The small molecule below binds the protein below.
Small molecule (SMILES): CC(=O)N[C@H]1[C@H](O[C@H]2[C@H](O)[C@@H](NC(C)=O)CO[C@@H]2CO)O[C@H](CO)[C@@H](O)[C@@H]1O

Sequence of chain 1.B:
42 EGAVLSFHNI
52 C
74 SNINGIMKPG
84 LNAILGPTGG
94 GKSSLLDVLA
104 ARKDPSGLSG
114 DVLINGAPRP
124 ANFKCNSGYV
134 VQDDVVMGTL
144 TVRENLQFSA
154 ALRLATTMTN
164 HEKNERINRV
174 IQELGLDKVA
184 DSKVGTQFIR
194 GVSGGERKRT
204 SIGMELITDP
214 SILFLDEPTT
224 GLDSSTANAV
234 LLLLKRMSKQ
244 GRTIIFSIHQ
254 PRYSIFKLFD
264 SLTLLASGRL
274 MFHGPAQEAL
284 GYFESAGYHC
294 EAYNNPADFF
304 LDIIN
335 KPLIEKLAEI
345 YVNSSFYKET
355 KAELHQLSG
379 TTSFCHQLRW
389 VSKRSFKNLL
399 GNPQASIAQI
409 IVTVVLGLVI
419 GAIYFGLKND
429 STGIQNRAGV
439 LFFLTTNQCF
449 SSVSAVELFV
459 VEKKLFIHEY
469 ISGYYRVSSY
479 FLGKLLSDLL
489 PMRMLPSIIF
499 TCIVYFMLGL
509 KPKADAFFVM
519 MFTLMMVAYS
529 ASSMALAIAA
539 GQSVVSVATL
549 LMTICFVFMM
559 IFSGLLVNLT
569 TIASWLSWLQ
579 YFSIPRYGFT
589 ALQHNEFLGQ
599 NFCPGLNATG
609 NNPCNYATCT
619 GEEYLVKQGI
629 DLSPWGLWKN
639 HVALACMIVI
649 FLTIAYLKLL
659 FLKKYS

Binding-site contacts:
Ligand atom C7 contacts residue THR30 of chain 1.E at 4.1 Å.
Ligand atom C5 contacts residue ASN605 of chain 1.B at 3.5 Å.
Ligand atom C3 contacts residue ASN605 of chain 1.B at 3.9 Å.
Ligand atom O3 contacts residue THR30 of chain 1.E at 4.5 Å.
Ligand atom O5 contacts residue SER31 of chain 1.E at 3.5 Å (h-bond).
Ligand atom N2 contacts residue THR30 of chain 1.E at 4.5 Å.
Ligand atom C8 contacts residue ASN605 of chain 1.B at 4.1 Å.
Ligand atom C1 contacts residue ASN605 of chain 1.B at 1.4 Å.
Ligand atom O7 contacts residue THR30 of chain 1.E at 3.3 Å (h-bond).
Ligand atom C2 contacts residue SER31 of chain 1.E at 3.6 Å.
Ligand atom C7 contacts residue ASN605 of chain 1.B at 3.8 Å.
Ligand atom N2 contacts residue ASN605 of chain 1.B at 2.9 Å (h-bond).
Ligand atom C2 contacts residue ASN605 of chain 1.B at 2.6 Å.
Ligand atom C6 contacts residue ASN605 of chain 1.B at 4.5 Å.
Ligand atom C7 contacts residue PHE54 of chain 1.E at 4.0 Å (hydrophobic).
Ligand atom O7 contacts residue PHE54 of chain 1.E at 4.3 Å.
Ligand atom N2 contacts residue SER31 of chain 1.E at 4.3 Å.
Ligand atom C4 contacts residue ASN605 of chain 1.B at 4.2 Å.
Ligand atom N2 contacts residue PHE54 of chain 1.E at 4.2 Å.
Ligand atom C1 contacts residue SER31 of chain 1.E at 3.5 Å.
Ligand atom C8 contacts residue PHE54 of chain 1.E at 3.6 Å (hydrophobic).
Ligand atom O5 contacts residue ASN605 of chain 1.B at 2.2 Å (h-bond).
Ligand atom C2 contacts residue THR30 of chain 1.E at 4.2 Å.

Sequence of chain 1.E:
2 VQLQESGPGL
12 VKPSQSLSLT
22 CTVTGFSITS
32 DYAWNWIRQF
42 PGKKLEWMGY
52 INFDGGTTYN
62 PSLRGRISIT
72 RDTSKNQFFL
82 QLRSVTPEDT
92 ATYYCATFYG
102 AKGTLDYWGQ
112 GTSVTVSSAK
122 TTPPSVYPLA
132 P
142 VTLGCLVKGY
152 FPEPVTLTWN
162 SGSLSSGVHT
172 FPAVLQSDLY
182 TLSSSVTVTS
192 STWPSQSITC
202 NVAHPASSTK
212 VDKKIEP